Binding-site contacts:
Ligand atom C4 contacts residue ASN717 of chain 1.C at 4.2 Å.
Ligand atom O5 contacts residue GLN1071 of chain 1.C at 3.9 Å.
Ligand atom C6 contacts residue GLN926 of chain 1.C at 4.3 Å.
Ligand atom C5 contacts residue ASN717 of chain 1.C at 3.7 Å.
Ligand atom O6 contacts residue GLN926 of chain 1.C at 3.5 Å (h-bond).
Ligand atom C7 contacts residue GLN1071 of chain 1.C at 4.2 Å.
Ligand atom O7 contacts residue ASN717 of chain 1.C at 3.3 Å (h-bond).
Ligand atom O4 contacts residue LEU922 of chain 1.C at 4.2 Å.
Ligand atom C8 contacts residue ASN717 of chain 1.C at 4.4 Å.
Ligand atom C6 contacts residue LEU922 of chain 1.C at 4.4 Å (hydrophobic).
Ligand atom C1 contacts residue ASN717 of chain 1.C at 1.4 Å.
Ligand atom N2 contacts residue ASN717 of chain 1.C at 2.9 Å (h-bond).
Ligand atom C3 contacts residue ASN717 of chain 1.C at 3.8 Å.
Ligand atom C7 contacts residue ASN717 of chain 1.C at 3.3 Å.
Ligand atom C8 contacts residue THR716 of chain 1.C at 4.3 Å.
Ligand atom C2 contacts residue ASN717 of chain 1.C at 2.5 Å.
Ligand atom C1 contacts residue GLN1071 of chain 1.C at 4.0 Å.
Ligand atom O7 contacts residue GLN1071 of chain 1.C at 3.1 Å (h-bond).
Ligand atom C5 contacts residue LEU922 of chain 1.C at 4.1 Å (hydrophobic).
Ligand atom O5 contacts residue ASN717 of chain 1.C at 2.4 Å (h-bond).
Ligand atom C2 contacts residue GLN1071 of chain 1.C at 4.5 Å.
Ligand atom C5 contacts residue GLN926 of chain 1.C at 4.4 Å.

Sequence of chain 1.C:
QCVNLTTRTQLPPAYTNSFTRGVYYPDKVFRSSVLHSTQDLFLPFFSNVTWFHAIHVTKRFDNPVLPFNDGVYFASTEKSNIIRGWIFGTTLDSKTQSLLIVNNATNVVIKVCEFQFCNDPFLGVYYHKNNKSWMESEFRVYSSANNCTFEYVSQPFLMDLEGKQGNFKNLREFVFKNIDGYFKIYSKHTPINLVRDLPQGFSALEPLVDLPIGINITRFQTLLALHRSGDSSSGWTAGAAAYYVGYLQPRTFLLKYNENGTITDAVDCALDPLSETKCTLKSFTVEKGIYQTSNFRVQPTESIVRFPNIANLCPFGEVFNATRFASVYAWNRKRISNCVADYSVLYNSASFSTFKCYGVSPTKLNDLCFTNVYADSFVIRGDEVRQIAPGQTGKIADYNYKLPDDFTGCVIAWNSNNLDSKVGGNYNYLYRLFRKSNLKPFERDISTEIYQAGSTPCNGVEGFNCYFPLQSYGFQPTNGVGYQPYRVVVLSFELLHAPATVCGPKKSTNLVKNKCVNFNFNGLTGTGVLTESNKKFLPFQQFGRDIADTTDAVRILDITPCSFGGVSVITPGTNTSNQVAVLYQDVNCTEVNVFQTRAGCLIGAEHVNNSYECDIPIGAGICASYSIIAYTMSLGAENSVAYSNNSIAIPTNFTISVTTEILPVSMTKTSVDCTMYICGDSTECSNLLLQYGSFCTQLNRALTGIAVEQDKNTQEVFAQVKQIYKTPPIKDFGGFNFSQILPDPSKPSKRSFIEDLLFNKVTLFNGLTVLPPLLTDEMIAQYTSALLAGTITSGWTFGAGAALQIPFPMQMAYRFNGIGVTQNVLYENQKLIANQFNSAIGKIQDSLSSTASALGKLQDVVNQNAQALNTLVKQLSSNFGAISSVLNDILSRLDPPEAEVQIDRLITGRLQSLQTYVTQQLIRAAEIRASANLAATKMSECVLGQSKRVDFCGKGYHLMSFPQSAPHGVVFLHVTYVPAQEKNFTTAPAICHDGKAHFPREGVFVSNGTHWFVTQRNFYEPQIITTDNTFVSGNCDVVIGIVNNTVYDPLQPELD

The small molecule below binds the protein below.
Small molecule (SMILES): CC(=O)N[C@@H]1[C@@H](O)[C@H](O)[C@@H](CO)O[C@H]1O